Sequence of chain 1.C:
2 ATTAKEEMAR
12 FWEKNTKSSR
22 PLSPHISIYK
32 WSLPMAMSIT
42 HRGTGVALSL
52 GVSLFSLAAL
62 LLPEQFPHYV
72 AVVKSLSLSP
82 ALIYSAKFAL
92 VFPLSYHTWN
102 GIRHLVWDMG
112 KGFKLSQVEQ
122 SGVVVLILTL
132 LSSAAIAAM

The small molecule below binds the protein below.
Small molecule (SMILES): N#C/C(C(=O)c1ccccc1Cl)=C1\NC(c2ccccc2)=CS1

Binding-site contacts:
Ligand atom C02 contacts residue ARG43 of chain 1.C at 3.6 Å.
Ligand atom N11 contacts residue MET36 of chain 1.C at 3.8 Å.
Ligand atom C08 contacts residue TYR58 of chain 1.D at 3.3 Å (hydrophobic).
Ligand atom C20 contacts residue ILE27 of chain 1.C at 4.0 Å (hydrophobic).
Ligand atom CL7 contacts residue SER170 of chain 1.B at 3.9 Å.
Ligand atom C09 contacts residue PRO169 of chain 1.B at 3.7 Å (hydrophobic).
Ligand atom C04 contacts residue ARG43 of chain 1.C at 3.5 Å.
Ligand atom CL7 contacts residue TYR58 of chain 1.D at 3.8 Å.
Ligand atom N11 contacts residue ILE40 of chain 1.C at 3.8 Å.
Ligand atom C21 contacts residue MET36 of chain 1.C at 4.0 Å (hydrophobic).
Ligand atom C10 contacts residue PRO169 of chain 1.B at 3.9 Å (hydrophobic).
Ligand atom C20 contacts residue TYR30 of chain 1.C at 3.7 Å (hydrophobic).
Ligand atom N16 contacts residue PRO169 of chain 1.B at 3.7 Å.
Ligand atom O23 contacts residue TRP173 of chain 1.B at 3.5 Å (h-bond).
Ligand atom C21 contacts residue ILE27 of chain 1.C at 3.7 Å (hydrophobic).
Ligand atom C12 contacts residue PRO169 of chain 1.B at 3.8 Å (hydrophobic).
Ligand atom C19 contacts residue TYR30 of chain 1.C at 3.9 Å (hydrophobic).
Ligand atom C03 contacts residue HIS216 of chain 1.B at 3.5 Å.
Ligand atom C10 contacts residue ILE218 of chain 1.B at 3.6 Å (hydrophobic).
Ligand atom C05 contacts residue ARG43 of chain 1.C at 3.8 Å.
Ligand atom O23 contacts residue TYR58 of chain 1.D at 2.5 Å (h-bond).
Ligand atom C20 contacts residue TRP32 of chain 1.C at 3.8 Å (hydrophobic).
Ligand atom C14 contacts residue TRP173 of chain 1.B at 3.9 Å (hydrophobic).
Ligand atom N11 contacts residue ILE218 of chain 1.B at 3.5 Å.
Ligand atom C10 contacts residue ILE40 of chain 1.C at 3.6 Å (hydrophobic).
Ligand atom C02 contacts residue TYR58 of chain 1.D at 3.6 Å (hydrophobic).
Ligand atom C04 contacts residue HIS216 of chain 1.B at 3.9 Å.
Ligand atom C09 contacts residue ILE40 of chain 1.C at 3.9 Å (hydrophobic).
Ligand atom C18 contacts residue TRP172 of chain 1.B at 3.8 Å (hydrophobic).
Ligand atom CL7 contacts residue TRP173 of chain 1.B at 3.9 Å.
Ligand atom C02 contacts residue ILE218 of chain 1.B at 3.9 Å (hydrophobic).
Ligand atom C03 contacts residue ARG43 of chain 1.C at 3.4 Å.
Ligand atom C14 contacts residue ILE27 of chain 1.C at 3.9 Å (hydrophobic).
Ligand atom C21 contacts residue TRP32 of chain 1.C at 3.8 Å (hydrophobic).
Ligand atom N11 contacts residue SER39 of chain 1.C at 3.6 Å.
Ligand atom C01 contacts residue TYR58 of chain 1.D at 3.5 Å (hydrophobic).
Ligand atom C05 contacts residue SER39 of chain 1.C at 3.4 Å.
Ligand atom S13 contacts residue TRP173 of chain 1.B at 3.7 Å.
Ligand atom C06 contacts residue SER39 of chain 1.C at 3.9 Å.
Ligand atom N16 contacts residue ILE40 of chain 1.C at 3.7 Å.

Sequence of chain 1.D:
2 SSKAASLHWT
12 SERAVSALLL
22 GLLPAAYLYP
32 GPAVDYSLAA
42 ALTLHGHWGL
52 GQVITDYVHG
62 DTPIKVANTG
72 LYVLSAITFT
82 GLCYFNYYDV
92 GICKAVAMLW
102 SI

Sequence of chain 1.B:
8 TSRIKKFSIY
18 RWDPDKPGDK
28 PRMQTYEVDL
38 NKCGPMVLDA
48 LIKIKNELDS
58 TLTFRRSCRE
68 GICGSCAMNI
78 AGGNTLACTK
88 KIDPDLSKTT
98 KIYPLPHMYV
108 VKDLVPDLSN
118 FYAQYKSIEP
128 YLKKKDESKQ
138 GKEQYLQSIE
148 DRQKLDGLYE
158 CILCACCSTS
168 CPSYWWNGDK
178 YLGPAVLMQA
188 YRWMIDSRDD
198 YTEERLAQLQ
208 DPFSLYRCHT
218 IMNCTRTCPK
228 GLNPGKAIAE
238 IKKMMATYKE